Binding-site contacts:
Ligand atom O2 contacts residue FE1 of chain 1.BA at 2.9 Å.
Ligand atom O2 contacts residue HIS114 of chain 1.G at 4.1 Å.
Ligand atom O1 contacts residue ASP116 of chain 1.G at 2.8 Å (salt-bridge).
Ligand atom C4 contacts residue LYS99 of chain 1.G at 4.3 Å.
Ligand atom C1 contacts residue FE1 of chain 1.BA at 2.2 Å.
Ligand atom O4 contacts residue ILE101 of chain 1.G at 3.9 Å.
Ligand atom O5 contacts residue FE1 of chain 1.BA at 2.2 Å.
Ligand atom O5 contacts residue HIS214 of chain 1.G at 2.9 Å (h-bond).
Ligand atom C2 contacts residue FE1 of chain 1.BA at 2.6 Å.
Ligand atom O3 contacts residue SER216 of chain 1.G at 3.3 Å.
Ligand atom C3 contacts residue ILE101 of chain 1.G at 4.1 Å (hydrophobic).
Ligand atom C1 contacts residue ASP116 of chain 1.G at 3.3 Å.
Ligand atom O2 contacts residue LYS99 of chain 1.G at 3.8 Å.
Ligand atom O1 contacts residue PHE208 of chain 1.G at 4.2 Å.
Ligand atom O5 contacts residue HIS114 of chain 1.G at 3.2 Å.
Ligand atom C1 contacts residue LEU229 of chain 1.G at 4.1 Å (hydrophobic).
Ligand atom O2 contacts residue PRO1 of chain 1.CA at 3.4 Å.
Ligand atom C3 contacts residue LYS99 of chain 1.G at 4.0 Å.
Ligand atom O3 contacts residue GLU109 of chain 1.G at 4.1 Å.
Ligand atom O5 contacts residue ASP116 of chain 1.G at 4.3 Å.
Ligand atom O4 contacts residue SER216 of chain 1.G at 4.2 Å.
Ligand atom O2 contacts residue ASP116 of chain 1.G at 3.5 Å (salt-bridge).
Ligand atom C1 contacts residue HIS114 of chain 1.G at 3.9 Å.
Ligand atom O3 contacts residue ILE101 of chain 1.G at 4.0 Å.
Ligand atom C3 contacts residue FE1 of chain 1.BA at 4.1 Å.
Ligand atom C2 contacts residue ASP116 of chain 1.G at 4.3 Å.
Ligand atom O5 contacts residue LEU148 of chain 1.G at 4.2 Å.
Ligand atom O1 contacts residue HIS214 of chain 1.G at 3.4 Å (h-bond).
Ligand atom C2 contacts residue HIS114 of chain 1.G at 4.0 Å.
Ligand atom C2 contacts residue HIS214 of chain 1.G at 3.7 Å.
Ligand atom O1 contacts residue HIS114 of chain 1.G at 4.2 Å.
Ligand atom O1 contacts residue FE1 of chain 1.BA at 2.1 Å.
Ligand atom O4 contacts residue GLU109 of chain 1.G at 3.0 Å (salt-bridge).
Ligand atom C5 contacts residue ILE101 of chain 1.G at 3.9 Å (hydrophobic).
Ligand atom O3 contacts residue LYS103 of chain 1.G at 4.3 Å.
Ligand atom O1 contacts residue LEU229 of chain 1.G at 3.9 Å.
Ligand atom C5 contacts residue GLU109 of chain 1.G at 3.7 Å.
Ligand atom C1 contacts residue HIS214 of chain 1.G at 3.8 Å.
Ligand atom C4 contacts residue SER216 of chain 1.G at 4.1 Å.
Ligand atom C5 contacts residue SER216 of chain 1.G at 3.7 Å.

This small molecule binds to this protein.
Small molecule (SMILES): O=C(O)CCC(=O)C(=O)O

Sequence of chain 1.G:
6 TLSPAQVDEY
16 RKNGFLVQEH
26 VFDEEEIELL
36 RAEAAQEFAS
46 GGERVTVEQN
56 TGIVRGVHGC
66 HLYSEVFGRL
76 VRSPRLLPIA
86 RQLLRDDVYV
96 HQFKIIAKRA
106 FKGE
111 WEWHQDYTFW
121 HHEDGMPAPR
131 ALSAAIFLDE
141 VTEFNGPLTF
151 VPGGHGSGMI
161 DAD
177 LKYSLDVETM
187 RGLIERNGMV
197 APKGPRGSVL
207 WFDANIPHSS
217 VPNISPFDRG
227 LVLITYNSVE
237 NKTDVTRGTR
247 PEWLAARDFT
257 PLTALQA